Sequence of chain 1.B:
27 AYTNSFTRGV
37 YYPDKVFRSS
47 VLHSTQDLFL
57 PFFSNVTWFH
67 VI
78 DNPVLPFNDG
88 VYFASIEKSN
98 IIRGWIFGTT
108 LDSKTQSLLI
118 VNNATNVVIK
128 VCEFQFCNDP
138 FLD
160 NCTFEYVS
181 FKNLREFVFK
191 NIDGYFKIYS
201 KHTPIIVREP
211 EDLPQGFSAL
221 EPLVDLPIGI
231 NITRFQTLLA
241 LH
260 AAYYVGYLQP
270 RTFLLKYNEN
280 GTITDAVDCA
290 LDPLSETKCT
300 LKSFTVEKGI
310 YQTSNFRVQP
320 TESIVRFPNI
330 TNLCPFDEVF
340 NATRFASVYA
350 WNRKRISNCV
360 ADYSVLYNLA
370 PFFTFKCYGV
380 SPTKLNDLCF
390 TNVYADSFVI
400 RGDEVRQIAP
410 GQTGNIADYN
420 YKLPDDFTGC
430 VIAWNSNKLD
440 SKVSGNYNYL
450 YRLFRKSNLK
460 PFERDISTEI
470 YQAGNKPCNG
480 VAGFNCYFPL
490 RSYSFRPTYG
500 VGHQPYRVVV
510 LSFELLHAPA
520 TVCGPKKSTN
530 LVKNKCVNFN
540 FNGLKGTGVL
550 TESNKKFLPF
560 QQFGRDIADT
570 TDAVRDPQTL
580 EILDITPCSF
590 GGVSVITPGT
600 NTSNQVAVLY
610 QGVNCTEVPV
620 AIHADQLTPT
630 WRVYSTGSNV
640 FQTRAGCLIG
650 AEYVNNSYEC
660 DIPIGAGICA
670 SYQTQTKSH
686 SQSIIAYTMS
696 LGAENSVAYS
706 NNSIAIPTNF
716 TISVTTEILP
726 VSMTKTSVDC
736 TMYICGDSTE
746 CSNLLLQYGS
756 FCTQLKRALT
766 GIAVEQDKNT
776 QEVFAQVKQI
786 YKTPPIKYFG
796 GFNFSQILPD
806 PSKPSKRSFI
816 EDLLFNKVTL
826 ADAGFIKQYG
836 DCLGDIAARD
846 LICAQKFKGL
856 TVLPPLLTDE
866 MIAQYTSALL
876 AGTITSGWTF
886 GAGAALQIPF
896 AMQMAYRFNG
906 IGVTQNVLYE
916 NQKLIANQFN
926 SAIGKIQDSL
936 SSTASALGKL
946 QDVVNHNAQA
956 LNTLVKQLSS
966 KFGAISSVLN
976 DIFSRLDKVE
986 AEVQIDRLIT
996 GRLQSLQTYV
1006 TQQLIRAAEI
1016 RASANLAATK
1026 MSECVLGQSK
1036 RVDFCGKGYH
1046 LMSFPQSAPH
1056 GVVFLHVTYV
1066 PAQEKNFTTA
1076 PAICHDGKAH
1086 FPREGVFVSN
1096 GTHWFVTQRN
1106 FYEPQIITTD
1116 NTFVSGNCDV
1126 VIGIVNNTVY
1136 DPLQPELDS

Binding-site contacts:
Ligand atom C2 contacts residue ASN1095 of chain 1.B at 2.5 Å.
Ligand atom C5 contacts residue ASN1095 of chain 1.B at 3.7 Å.
Ligand atom C8 contacts residue ASN1095 of chain 1.B at 3.5 Å.
Ligand atom C8 contacts residue THR1097 of chain 1.B at 3.4 Å.
Ligand atom N2 contacts residue ASN1095 of chain 1.B at 2.9 Å (h-bond).
Ligand atom C1 contacts residue PHE1100 of chain 1.B at 4.1 Å (hydrophobic).
Ligand atom C5 contacts residue PHE1100 of chain 1.B at 3.6 Å (hydrophobic).
Ligand atom C3 contacts residue HIS1098 of chain 1.B at 3.6 Å.
Ligand atom O5 contacts residue PHE1100 of chain 1.B at 3.6 Å.
Ligand atom C7 contacts residue THR1097 of chain 1.B at 4.1 Å.
Ligand atom C7 contacts residue ASN1095 of chain 1.B at 3.5 Å.
Ligand atom O7 contacts residue ASN1095 of chain 1.B at 3.7 Å.
Ligand atom O3 contacts residue HIS1098 of chain 1.B at 4.1 Å.
Ligand atom C1 contacts residue ASN1095 of chain 1.B at 1.4 Å.
Ligand atom C2 contacts residue HIS1098 of chain 1.B at 4.0 Å.
Ligand atom N2 contacts residue HIS1098 of chain 1.B at 3.5 Å (h-bond).
Ligand atom C1 contacts residue HIS1098 of chain 1.B at 4.2 Å.
Ligand atom C4 contacts residue ASN1095 of chain 1.B at 4.2 Å.
Ligand atom C3 contacts residue ASN1095 of chain 1.B at 3.8 Å.
Ligand atom N2 contacts residue THR1097 of chain 1.B at 3.8 Å.
Ligand atom O5 contacts residue ASN1095 of chain 1.B at 2.4 Å (h-bond).
Ligand atom C6 contacts residue PHE1100 of chain 1.B at 3.8 Å (hydrophobic).

The protein below binds the small molecule below.
Small molecule (SMILES): CC(=O)N[C@@H]1[C@@H](O)[C@H](O)[C@@H](CO)O[C@H]1O